Binding-site contacts:
Ligand atom C10 contacts residue PHE418 of chain 1.D at 3.8 Å (hydrophobic).
Ligand atom C23 contacts residue TYR82 of chain 1.D at 3.1 Å (hydrophobic).
Ligand atom O13 contacts residue GLU78 of chain 1.D at 3.3 Å (salt-bridge).
Ligand atom N11 contacts residue TYR132 of chain 1.D at 3.4 Å.
Ligand atom C22 contacts residue TRP250 of chain 1.D at 3.7 Å (hydrophobic).
Ligand atom O8 contacts residue CYS260 of chain 1.D at 3.0 Å (h-bond).
Ligand atom C4 contacts residue TYR132 of chain 1.D at 3.7 Å (hydrophobic).
Ligand atom C20 contacts residue TYR82 of chain 1.D at 3.4 Å (hydrophobic).
Ligand atom O8 contacts residue ASN131 of chain 1.D at 3.4 Å (h-bond).
Ligand atom C6 contacts residue ILE411 of chain 1.D at 3.7 Å (hydrophobic).
Ligand atom C22 contacts residue TYR82 of chain 1.D at 3.1 Å (hydrophobic).
Ligand atom C19 contacts residue THR412 of chain 1.D at 3.2 Å.
Ligand atom O24 contacts residue TRP250 of chain 1.D at 3.7 Å.
Ligand atom C16 contacts residue GLU78 of chain 1.D at 2.9 Å.
Ligand atom N11 contacts residue ASN135 of chain 1.D at 3.5 Å.
Ligand atom S7 contacts residue CYS260 of chain 1.D at 3.7 Å.
Ligand atom C17 contacts residue MET254 of chain 1.D at 3.7 Å (hydrophobic).
Ligand atom O13 contacts residue ASN135 of chain 1.D at 3.2 Å (h-bond).
Ligand atom N14 contacts residue GLU78 of chain 1.D at 3.0 Å (salt-bridge).
Ligand atom C15 contacts residue GLU78 of chain 1.D at 3.2 Å.
Ligand atom O24 contacts residue TYR82 of chain 1.D at 3.7 Å.
Ligand atom C17 contacts residue GLU78 of chain 1.D at 3.6 Å.
Ligand atom N21 contacts residue TRP250 of chain 1.D at 3.7 Å.
Ligand atom C23 contacts residue VAL409 of chain 1.D at 3.6 Å (hydrophobic).
Ligand atom C23 contacts residue THR412 of chain 1.D at 3.5 Å.
Ligand atom N21 contacts residue TYR82 of chain 1.D at 3.3 Å (h-bond).
Ligand atom C18 contacts residue TYR82 of chain 1.D at 3.6 Å (hydrophobic).
Ligand atom O9 contacts residue VAL261 of chain 1.D at 3.1 Å (h-bond).
Ligand atom C19 contacts residue TYR82 of chain 1.D at 3.1 Å (hydrophobic).
Ligand atom O12 contacts residue TYR132 of chain 1.D at 3.4 Å.
Ligand atom O12 contacts residue ASN135 of chain 1.D at 3.0 Å.
Ligand atom C5 contacts residue TYR132 of chain 1.D at 3.5 Å (hydrophobic).
Ligand atom C1 contacts residue THR259 of chain 1.D at 3.5 Å.
Ligand atom C1 contacts residue VAL261 of chain 1.D at 3.8 Å (hydrophobic).
Ligand atom C1 contacts residue ILE411 of chain 1.D at 3.5 Å (hydrophobic).
Ligand atom O9 contacts residue CYS260 of chain 1.D at 3.2 Å.
Ligand atom C20 contacts residue THR412 of chain 1.D at 3.4 Å.
Ligand atom O8 contacts residue TYR132 of chain 1.D at 3.8 Å.
Ligand atom O12 contacts residue LEU136 of chain 1.D at 3.5 Å.
Ligand atom O13 contacts residue TYR132 of chain 1.D at 3.3 Å.

Sequence of chain 1.D:
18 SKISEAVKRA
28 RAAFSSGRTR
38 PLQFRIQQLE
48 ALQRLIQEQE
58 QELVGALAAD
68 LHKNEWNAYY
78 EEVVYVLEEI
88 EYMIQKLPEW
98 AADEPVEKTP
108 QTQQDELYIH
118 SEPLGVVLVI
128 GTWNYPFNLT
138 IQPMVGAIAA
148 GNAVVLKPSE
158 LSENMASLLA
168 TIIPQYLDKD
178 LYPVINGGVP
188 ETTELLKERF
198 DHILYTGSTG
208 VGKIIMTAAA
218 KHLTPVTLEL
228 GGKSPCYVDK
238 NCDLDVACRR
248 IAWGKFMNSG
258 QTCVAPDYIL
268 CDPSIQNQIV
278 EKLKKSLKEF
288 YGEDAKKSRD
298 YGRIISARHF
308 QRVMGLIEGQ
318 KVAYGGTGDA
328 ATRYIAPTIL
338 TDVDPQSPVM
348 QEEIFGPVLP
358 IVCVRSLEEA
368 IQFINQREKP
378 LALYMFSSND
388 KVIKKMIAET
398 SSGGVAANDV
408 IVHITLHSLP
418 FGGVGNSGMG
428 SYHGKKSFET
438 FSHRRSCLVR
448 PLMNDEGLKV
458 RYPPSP

The small molecule below binds the protein below.
Small molecule (SMILES): CC(=O)Nc1ccc(Nc2ccc(S(C)(=O)=O)cc2[N+](=O)[O-])cc1

Sequence of chain 1.E:
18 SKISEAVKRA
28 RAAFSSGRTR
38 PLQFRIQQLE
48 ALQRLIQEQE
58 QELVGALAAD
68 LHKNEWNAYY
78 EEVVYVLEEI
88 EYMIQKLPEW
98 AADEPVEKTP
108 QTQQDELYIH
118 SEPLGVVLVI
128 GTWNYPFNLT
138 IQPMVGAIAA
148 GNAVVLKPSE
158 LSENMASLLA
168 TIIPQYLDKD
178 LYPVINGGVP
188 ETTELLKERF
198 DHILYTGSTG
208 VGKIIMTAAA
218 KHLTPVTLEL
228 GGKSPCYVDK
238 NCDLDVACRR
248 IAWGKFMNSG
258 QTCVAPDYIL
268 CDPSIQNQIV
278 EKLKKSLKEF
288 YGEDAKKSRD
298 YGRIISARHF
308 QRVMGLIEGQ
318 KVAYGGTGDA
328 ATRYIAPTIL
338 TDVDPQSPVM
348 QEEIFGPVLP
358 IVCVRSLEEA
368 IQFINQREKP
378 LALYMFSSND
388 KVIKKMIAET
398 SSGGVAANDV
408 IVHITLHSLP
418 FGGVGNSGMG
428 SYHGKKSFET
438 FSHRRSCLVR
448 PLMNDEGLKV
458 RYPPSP